A small-molecule ligand and the protein it binds are described below.
Small molecule (SMILES): CC(C)C[C@H](NC(=O)[C@@H]1CSS[C@@H]2CSSC[C@H](NC(=O)CNC(=O)[C@H](CCCN=C(N)N)NC(=O)CNC(=O)[C@H](CC(C)C)NC(=O)[C@@H](NC(=O)CN)C2)C(=O)N[C@@H](CCC(=O)O)C(=O)N[C@@H](CC(N)=O)C(=O)N[C@@H](Cc2cnc[nH]2)C(=O)N[C@@H](CCCN=C(N)N)C(=O)N1)C(N)=O

Sequence of chain 1.A:
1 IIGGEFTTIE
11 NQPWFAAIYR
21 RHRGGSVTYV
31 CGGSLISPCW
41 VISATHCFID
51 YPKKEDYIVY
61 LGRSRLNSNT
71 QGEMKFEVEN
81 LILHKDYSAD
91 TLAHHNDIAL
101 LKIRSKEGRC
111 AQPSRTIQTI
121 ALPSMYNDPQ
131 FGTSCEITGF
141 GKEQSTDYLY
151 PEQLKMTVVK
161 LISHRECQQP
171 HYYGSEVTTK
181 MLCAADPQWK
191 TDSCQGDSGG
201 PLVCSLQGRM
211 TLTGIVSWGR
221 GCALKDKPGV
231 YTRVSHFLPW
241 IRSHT

Binding-site contacts:
Ligand atom ND2 contacts residue CYS47 of chain 1.A at 2.9 Å (h-bond).
Ligand atom CA contacts residue ASP50 of chain 1.A at 3.2 Å.
Ligand atom OE2 contacts residue SER198 of chain 1.A at 2.8 Å (h-bond).
Ligand atom NH2 contacts residue GLY221 of chain 1.A at 2.9 Å (h-bond).
Ligand atom N contacts residue SER198 of chain 1.A at 3.5 Å (h-bond).
Ligand atom NH2 contacts residue ASP50 of chain 1.A at 3.2 Å (salt-bridge).
Ligand atom CB contacts residue ASP50 of chain 1.A at 3.5 Å.
Ligand atom O contacts residue HIS46 of chain 1.A at 3.2 Å.
Ligand atom CG contacts residue TYR51 of chain 1.A at 3.2 Å (hydrophobic).
Ligand atom CE1 contacts residue HIS46 of chain 1.A at 3.0 Å.
Ligand atom NH1 contacts residue TYR51 of chain 1.A at 3.5 Å.
Ligand atom CZ contacts residue ASP50 of chain 1.A at 3.5 Å.
Ligand atom CA contacts residue HIS94 of chain 1.A at 3.6 Å.
Ligand atom O contacts residue HIS94 of chain 1.A at 3.1 Å.
Ligand atom CB contacts residue CYS47 of chain 1.A at 3.5 Å (hydrophobic).
Ligand atom O contacts residue ASP50 of chain 1.A at 3.6 Å.
Ligand atom CZ contacts residue SER193 of chain 1.A at 3.2 Å.
Ligand atom N contacts residue SER217 of chain 1.A at 3.3 Å (h-bond).
Ligand atom OE1 contacts residue HIS46 of chain 1.A at 2.7 Å (h-bond).
Ligand atom O contacts residue TRP218 of chain 1.A at 3.5 Å.
Ligand atom N contacts residue GLN195 of chain 1.A at 3.4 Å (h-bond).
Ligand atom OE2 contacts residue GLY196 of chain 1.A at 2.7 Å (h-bond).
Ligand atom OE1 contacts residue SER198 of chain 1.A at 3.0 Å (h-bond).
Ligand atom NH2 contacts residue ASP192 of chain 1.A at 3.1 Å (salt-bridge).
Ligand atom CA contacts residue HIS46 of chain 1.A at 3.3 Å.
Ligand atom NH1 contacts residue ASP192 of chain 1.A at 2.9 Å (salt-bridge).
Ligand atom CD contacts residue SER198 of chain 1.A at 3.2 Å.
Ligand atom NH1 contacts residue GLY229 of chain 1.A at 3.3 Å.
Ligand atom OD1 contacts residue ARG20 of chain 1.A at 2.9 Å (salt-bridge).
Ligand atom O contacts residue TYR51 of chain 1.A at 3.3 Å.
Ligand atom N contacts residue HIS46 of chain 1.A at 3.4 Å (h-bond).
Ligand atom N contacts residue ASP50 of chain 1.A at 2.9 Å (salt-bridge).
Ligand atom CG contacts residue CYS194 of chain 1.A at 3.5 Å (hydrophobic).
Ligand atom NH1 contacts residue SER193 of chain 1.A at 2.7 Å (h-bond).
Ligand atom CZ contacts residue ASP192 of chain 1.A at 3.6 Å.
Ligand atom C contacts residue ASP50 of chain 1.A at 3.5 Å.
Ligand atom NH1 contacts residue ASP50 of chain 1.A at 2.9 Å (salt-bridge).
Ligand atom CA contacts residue SER217 of chain 1.A at 3.4 Å.
Ligand atom C contacts residue HIS46 of chain 1.A at 3.3 Å.
Ligand atom ND2 contacts residue TYR57 of chain 1.A at 3.0 Å (h-bond).